Sequence of chain 16.E:
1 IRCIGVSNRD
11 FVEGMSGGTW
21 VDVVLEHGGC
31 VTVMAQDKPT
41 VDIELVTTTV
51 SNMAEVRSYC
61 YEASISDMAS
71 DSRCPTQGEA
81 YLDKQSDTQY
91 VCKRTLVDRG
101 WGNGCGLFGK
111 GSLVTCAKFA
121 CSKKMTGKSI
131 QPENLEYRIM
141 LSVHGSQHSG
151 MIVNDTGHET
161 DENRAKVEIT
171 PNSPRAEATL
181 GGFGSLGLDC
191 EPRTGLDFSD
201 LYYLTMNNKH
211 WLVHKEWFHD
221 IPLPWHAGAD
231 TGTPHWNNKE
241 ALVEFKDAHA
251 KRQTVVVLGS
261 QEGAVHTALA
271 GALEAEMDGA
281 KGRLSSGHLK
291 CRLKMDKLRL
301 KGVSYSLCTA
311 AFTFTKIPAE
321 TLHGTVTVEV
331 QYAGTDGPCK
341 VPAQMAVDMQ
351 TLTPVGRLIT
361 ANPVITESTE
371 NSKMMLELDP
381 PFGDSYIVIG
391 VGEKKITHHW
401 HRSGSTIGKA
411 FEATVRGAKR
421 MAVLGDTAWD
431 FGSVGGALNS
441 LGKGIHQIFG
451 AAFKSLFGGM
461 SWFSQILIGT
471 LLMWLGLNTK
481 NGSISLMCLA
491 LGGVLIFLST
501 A

Binding-site contacts:
Ligand atom C6 contacts residue THR156 of chain 16.E at 4.4 Å.
Ligand atom O6 contacts residue THR156 of chain 16.E at 3.5 Å (h-bond).
Ligand atom C7 contacts residue ASN154 of chain 16.E at 2.0 Å.
Ligand atom O5 contacts residue THR156 of chain 16.E at 3.2 Å (h-bond).
Ligand atom O7 contacts residue GLY150 of chain 16.E at 3.7 Å.
Ligand atom O5 contacts residue ASN154 of chain 16.E at 4.2 Å.
Ligand atom O7 contacts residue ASN154 of chain 16.E at 3.2 Å (h-bond).
Ligand atom O3 contacts residue ASN154 of chain 16.E at 4.1 Å.
Ligand atom O7 contacts residue MET151 of chain 16.E at 3.6 Å.
Ligand atom C1 contacts residue THR156 of chain 16.E at 3.4 Å.
Ligand atom C8 contacts residue GLY150 of chain 16.E at 3.5 Å.
Ligand atom C7 contacts residue GLY150 of chain 16.E at 3.9 Å.
Ligand atom C8 contacts residue ASN154 of chain 16.E at 2.4 Å.
Ligand atom C1 contacts residue ASN154 of chain 16.E at 2.9 Å.
Ligand atom C5 contacts residue THR156 of chain 16.E at 3.8 Å.
Ligand atom C8 contacts residue VAL153 of chain 16.E at 4.3 Å (hydrophobic).
Ligand atom N2 contacts residue ASN154 of chain 16.E at 1.4 Å (h-bond).
Ligand atom C3 contacts residue ASN154 of chain 16.E at 3.6 Å.
Ligand atom C2 contacts residue ASN154 of chain 16.E at 2.6 Å.
Ligand atom C7 contacts residue MET151 of chain 16.E at 4.3 Å (hydrophobic).

The protein below binds the small molecule below.
Small molecule (SMILES): CC(=O)N[C@H]1[C@H](O[C@H]2[C@H](O)[C@@H](NC(C)=O)CO[C@@H]2CO)O[C@H](CO)[C@@H](O)[C@@H]1O